Sequence of chain 1.D:
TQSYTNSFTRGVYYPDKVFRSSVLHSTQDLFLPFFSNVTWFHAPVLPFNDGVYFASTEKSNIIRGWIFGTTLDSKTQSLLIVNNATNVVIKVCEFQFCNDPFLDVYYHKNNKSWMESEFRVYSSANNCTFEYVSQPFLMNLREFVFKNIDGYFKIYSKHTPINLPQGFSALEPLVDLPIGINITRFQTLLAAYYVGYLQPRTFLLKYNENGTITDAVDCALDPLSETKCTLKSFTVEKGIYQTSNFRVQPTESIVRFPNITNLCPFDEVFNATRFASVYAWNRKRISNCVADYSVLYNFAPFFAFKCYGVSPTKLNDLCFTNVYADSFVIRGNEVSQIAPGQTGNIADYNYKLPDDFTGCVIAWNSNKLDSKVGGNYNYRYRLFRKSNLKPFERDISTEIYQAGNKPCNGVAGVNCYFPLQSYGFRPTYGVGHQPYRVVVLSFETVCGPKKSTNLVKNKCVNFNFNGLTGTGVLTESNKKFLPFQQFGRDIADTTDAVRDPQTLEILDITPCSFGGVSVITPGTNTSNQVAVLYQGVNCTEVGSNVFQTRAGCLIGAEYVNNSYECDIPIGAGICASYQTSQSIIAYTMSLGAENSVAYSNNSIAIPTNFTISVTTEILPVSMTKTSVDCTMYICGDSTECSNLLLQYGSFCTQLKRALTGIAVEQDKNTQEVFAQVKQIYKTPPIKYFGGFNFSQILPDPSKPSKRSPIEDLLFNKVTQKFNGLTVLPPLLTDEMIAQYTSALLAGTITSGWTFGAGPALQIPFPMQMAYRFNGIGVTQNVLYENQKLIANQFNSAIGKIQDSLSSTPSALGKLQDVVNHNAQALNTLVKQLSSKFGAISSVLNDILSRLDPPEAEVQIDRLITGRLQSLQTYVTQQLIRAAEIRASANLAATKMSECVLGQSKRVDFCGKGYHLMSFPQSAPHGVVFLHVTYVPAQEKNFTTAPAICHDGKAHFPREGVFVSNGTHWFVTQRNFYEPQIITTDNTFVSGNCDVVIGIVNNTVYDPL

Binding-site contacts:
Ligand atom C7 contacts residue ASN96 of chain 1.D at 3.9 Å.
Ligand atom O5 contacts residue ASN96 of chain 1.D at 2.4 Å (h-bond).
Ligand atom C3 contacts residue ASN96 of chain 1.D at 3.8 Å.
Ligand atom C1 contacts residue VAL101 of chain 1.D at 4.3 Å (hydrophobic).
Ligand atom C5 contacts residue ASN96 of chain 1.D at 3.7 Å.
Ligand atom O7 contacts residue ASN96 of chain 1.D at 4.5 Å.
Ligand atom N2 contacts residue ASN96 of chain 1.D at 2.9 Å (h-bond).
Ligand atom C8 contacts residue ASN99 of chain 1.D at 3.4 Å.
Ligand atom C1 contacts residue ASN96 of chain 1.D at 1.4 Å.
Ligand atom C4 contacts residue ASN96 of chain 1.D at 4.2 Å.
Ligand atom C2 contacts residue ASN96 of chain 1.D at 2.5 Å.

The protein below binds the small molecule below.
Small molecule (SMILES): CC(=O)N[C@@H]1[C@@H](O)[C@H](O)[C@@H](CO)O[C@H]1O